Binding-site contacts:
Ligand atom C4 contacts residue ASN1121 of chain 1.I at 4.2 Å.
Ligand atom O5 contacts residue ASN1121 of chain 1.I at 2.4 Å (h-bond).
Ligand atom C3 contacts residue ASN1121 of chain 1.I at 3.8 Å.
Ligand atom O7 contacts residue ASN1121 of chain 1.I at 3.3 Å (h-bond).
Ligand atom C5 contacts residue ASN1121 of chain 1.I at 3.7 Å.
Ligand atom C8 contacts residue ASN1121 of chain 1.I at 4.0 Å.
Ligand atom C1 contacts residue ASN1121 of chain 1.I at 1.4 Å.
Ligand atom N2 contacts residue ASN1121 of chain 1.I at 2.9 Å (h-bond).
Ligand atom C7 contacts residue ASN1121 of chain 1.I at 3.3 Å.
Ligand atom C2 contacts residue ASN1121 of chain 1.I at 2.4 Å.

The small molecule below binds the protein below.
Small molecule (SMILES): CC(=O)N[C@H]1[C@H](O[C@H]2[C@H](O)[C@@H](NC(C)=O)CO[C@@H]2CO)O[C@H](CO)[C@@H](O)[C@@H]1O

Sequence of chain 1.I:
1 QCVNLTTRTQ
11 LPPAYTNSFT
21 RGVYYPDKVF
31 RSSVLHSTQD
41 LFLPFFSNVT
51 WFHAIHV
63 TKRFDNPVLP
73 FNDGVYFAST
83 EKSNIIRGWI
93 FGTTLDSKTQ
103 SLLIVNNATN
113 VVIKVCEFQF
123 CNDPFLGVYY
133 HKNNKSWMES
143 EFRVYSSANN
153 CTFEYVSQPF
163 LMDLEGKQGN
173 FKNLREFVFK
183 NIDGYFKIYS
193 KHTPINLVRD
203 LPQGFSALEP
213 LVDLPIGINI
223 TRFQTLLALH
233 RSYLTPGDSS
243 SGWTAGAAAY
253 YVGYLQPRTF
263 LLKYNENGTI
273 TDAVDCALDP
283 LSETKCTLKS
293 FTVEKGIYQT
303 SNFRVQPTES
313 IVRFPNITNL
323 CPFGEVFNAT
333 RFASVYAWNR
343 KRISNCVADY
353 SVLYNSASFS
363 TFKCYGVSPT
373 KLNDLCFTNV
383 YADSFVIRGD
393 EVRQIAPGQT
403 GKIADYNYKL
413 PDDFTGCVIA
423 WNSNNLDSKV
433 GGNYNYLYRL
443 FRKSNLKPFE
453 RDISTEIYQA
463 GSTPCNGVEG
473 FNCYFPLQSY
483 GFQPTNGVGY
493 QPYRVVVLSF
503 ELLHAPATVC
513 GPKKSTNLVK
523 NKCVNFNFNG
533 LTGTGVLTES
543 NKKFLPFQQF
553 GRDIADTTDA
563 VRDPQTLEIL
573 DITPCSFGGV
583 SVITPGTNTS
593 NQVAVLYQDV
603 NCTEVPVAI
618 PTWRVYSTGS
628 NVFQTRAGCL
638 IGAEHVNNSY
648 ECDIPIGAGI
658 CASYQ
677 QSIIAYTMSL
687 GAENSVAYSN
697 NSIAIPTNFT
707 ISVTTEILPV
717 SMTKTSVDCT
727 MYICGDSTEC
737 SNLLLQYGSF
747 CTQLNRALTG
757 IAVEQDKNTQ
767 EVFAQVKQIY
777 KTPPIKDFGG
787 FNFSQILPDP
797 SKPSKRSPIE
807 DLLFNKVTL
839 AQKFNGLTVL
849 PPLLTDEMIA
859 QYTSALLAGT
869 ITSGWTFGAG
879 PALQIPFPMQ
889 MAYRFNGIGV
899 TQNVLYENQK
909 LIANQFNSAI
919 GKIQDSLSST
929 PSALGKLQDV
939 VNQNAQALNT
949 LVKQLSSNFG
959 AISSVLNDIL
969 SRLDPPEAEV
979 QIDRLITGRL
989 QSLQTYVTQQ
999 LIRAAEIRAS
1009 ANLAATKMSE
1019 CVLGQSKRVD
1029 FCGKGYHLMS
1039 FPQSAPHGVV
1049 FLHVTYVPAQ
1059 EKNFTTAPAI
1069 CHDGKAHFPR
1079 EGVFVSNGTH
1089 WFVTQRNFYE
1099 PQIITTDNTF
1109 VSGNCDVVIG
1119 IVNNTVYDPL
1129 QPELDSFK